Sequence of chain 50.A:
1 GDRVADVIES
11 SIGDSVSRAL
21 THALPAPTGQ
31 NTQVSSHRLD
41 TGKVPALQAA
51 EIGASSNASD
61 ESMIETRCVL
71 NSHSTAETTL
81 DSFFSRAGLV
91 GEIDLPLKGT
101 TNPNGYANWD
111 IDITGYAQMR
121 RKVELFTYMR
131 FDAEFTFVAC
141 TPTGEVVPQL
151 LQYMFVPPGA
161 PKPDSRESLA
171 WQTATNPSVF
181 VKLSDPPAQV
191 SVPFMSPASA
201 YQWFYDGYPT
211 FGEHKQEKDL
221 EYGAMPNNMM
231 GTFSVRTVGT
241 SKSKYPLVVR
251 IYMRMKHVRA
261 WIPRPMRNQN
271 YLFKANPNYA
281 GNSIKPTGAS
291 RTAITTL

Binding-site contacts:
Ligand atom C4 contacts residue TRP203 of chain 50.A at 4.0 Å (hydrophobic).
Ligand atom C18 contacts residue PHE155 of chain 50.A at 3.9 Å (hydrophobic).
Ligand atom O3 contacts residue ILE113 of chain 50.A at 3.0 Å (h-bond).
Ligand atom O2 contacts residue PHE137 of chain 50.A at 4.0 Å.
Ligand atom C5 contacts residue TRP203 of chain 50.A at 3.8 Å (hydrophobic).
Ligand atom C12 contacts residue MET195 of chain 50.A at 3.8 Å (hydrophobic).
Ligand atom C3 contacts residue ASP112 of chain 50.A at 3.0 Å.
Ligand atom C7 contacts residue ASN228 of chain 50.A at 3.8 Å.
Ligand atom C19 contacts residue ILE24 of chain 50.C at 3.5 Å (hydrophobic).
Ligand atom O3 contacts residue ASP112 of chain 50.A at 3.6 Å.
Ligand atom C7 contacts residue TYR201 of chain 50.A at 3.8 Å (hydrophobic).
Ligand atom N5 contacts residue PHE137 of chain 50.A at 3.5 Å.
Ligand atom C14 contacts residue PHE135 of chain 50.A at 3.7 Å (hydrophobic).
Ligand atom C17 contacts residue PHE155 of chain 50.A at 3.7 Å (hydrophobic).
Ligand atom C9 contacts residue ILE113 of chain 50.A at 3.7 Å (hydrophobic).
Ligand atom C17 contacts residue PHE135 of chain 50.A at 3.9 Å (hydrophobic).
Ligand atom C15 contacts residue VAL192 of chain 50.A at 3.2 Å (hydrophobic).
Ligand atom N1 contacts residue THR114 of chain 50.A at 4.0 Å.
Ligand atom C8 contacts residue TYR201 of chain 50.A at 3.3 Å (hydrophobic).
Ligand atom C13 contacts residue ILE111 of chain 50.A at 4.0 Å (hydrophobic).
Ligand atom N4 contacts residue TRP203 of chain 50.A at 3.6 Å (h-bond).
Ligand atom C13 contacts residue MET195 of chain 50.A at 3.9 Å (hydrophobic).
Ligand atom C2 contacts residue THR114 of chain 50.A at 3.6 Å.
Ligand atom N5 contacts residue PHE233 of chain 50.A at 3.2 Å.
Ligand atom N1 contacts residue ASP112 of chain 50.A at 3.9 Å.
Ligand atom C2 contacts residue ASP112 of chain 50.A at 2.8 Å.
Ligand atom C14 contacts residue PHE155 of chain 50.A at 3.9 Å (hydrophobic).
Ligand atom O1 contacts residue MET195 of chain 50.A at 3.2 Å.
Ligand atom N2 contacts residue TRP203 of chain 50.A at 3.9 Å.
Ligand atom N6 contacts residue PHE155 of chain 50.A at 3.8 Å.
Ligand atom C16 contacts residue PHE135 of chain 50.A at 3.4 Å (hydrophobic).
Ligand atom C16 contacts residue PHE155 of chain 50.A at 3.9 Å (hydrophobic).
Ligand atom C16 contacts residue ILE111 of chain 50.A at 3.5 Å (hydrophobic).
Ligand atom C15 contacts residue MET195 of chain 50.A at 3.8 Å (hydrophobic).
Ligand atom C22 contacts residue VAL179 of chain 50.A at 3.4 Å (hydrophobic).
Ligand atom C13 contacts residue PHE135 of chain 50.A at 3.4 Å (hydrophobic).
Ligand atom O2 contacts residue PHE233 of chain 50.A at 3.0 Å.
Ligand atom C19 contacts residue VAL192 of chain 50.A at 3.4 Å (hydrophobic).
Ligand atom N6 contacts residue ILE24 of chain 50.C at 3.9 Å.
Ligand atom C14 contacts residue MET195 of chain 50.A at 3.9 Å (hydrophobic).

The protein below binds the small molecule below.
Small molecule (SMILES): Cc1nc(-c2ccc(OCCCCCN3CCN(c4ccnc(N)c4)C3=O)cc2)no1

Sequence of chain 50.C:
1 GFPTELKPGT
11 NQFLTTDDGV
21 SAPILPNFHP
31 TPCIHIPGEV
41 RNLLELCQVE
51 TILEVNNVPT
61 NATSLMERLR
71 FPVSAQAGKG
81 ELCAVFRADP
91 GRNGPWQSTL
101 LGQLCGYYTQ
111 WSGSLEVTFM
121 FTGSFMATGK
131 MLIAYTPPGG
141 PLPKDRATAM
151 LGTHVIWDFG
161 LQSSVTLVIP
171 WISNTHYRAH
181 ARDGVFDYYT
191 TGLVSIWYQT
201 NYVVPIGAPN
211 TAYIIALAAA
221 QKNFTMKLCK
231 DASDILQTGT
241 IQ

Sequence of chain 46.C:
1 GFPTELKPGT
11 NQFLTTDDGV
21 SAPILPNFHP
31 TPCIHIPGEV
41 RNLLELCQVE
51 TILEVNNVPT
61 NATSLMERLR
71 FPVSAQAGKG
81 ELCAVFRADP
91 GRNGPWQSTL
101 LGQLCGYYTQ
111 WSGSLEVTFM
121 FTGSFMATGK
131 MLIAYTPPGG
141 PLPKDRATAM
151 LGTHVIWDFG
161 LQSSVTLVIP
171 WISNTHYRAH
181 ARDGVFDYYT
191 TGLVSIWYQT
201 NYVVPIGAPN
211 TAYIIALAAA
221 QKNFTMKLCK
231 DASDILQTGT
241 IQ